Sequence of chain 1.B:
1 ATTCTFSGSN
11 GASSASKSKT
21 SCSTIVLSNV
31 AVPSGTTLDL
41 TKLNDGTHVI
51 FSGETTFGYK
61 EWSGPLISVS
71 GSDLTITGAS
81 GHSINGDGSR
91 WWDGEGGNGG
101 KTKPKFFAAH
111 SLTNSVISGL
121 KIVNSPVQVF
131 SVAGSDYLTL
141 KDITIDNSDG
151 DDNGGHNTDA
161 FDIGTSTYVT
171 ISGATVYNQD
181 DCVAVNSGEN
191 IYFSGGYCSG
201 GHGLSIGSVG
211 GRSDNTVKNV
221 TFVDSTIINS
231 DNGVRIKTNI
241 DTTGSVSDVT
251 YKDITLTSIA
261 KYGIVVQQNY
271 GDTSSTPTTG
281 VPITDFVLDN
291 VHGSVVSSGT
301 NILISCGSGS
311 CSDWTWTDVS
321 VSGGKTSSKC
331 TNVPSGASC

Binding-site contacts:
Ligand atom O3 contacts residue MAN1 of chain 1.T at 3.7 Å.
Ligand atom C2 contacts residue SER13 of chain 1.B at 2.4 Å.
Ligand atom C6 contacts residue LYS17 of chain 1.B at 4.2 Å.
Ligand atom C6 contacts residue ASN10 of chain 1.B at 4.5 Å.
Ligand atom O5 contacts residue SER13 of chain 1.B at 2.3 Å (h-bond).
Ligand atom C4 contacts residue SER13 of chain 1.B at 3.6 Å.
Ligand atom C5 contacts residue SER13 of chain 1.B at 3.0 Å.
Ligand atom C2 contacts residue MAN1 of chain 1.T at 3.8 Å.
Ligand atom C1 contacts residue SER13 of chain 1.B at 1.4 Å.
Ligand atom O6 contacts residue ASN10 of chain 1.B at 4.0 Å.
Ligand atom O2 contacts residue MAN1 of chain 1.T at 4.4 Å.
Ligand atom C6 contacts residue SER13 of chain 1.B at 4.3 Å.
Ligand atom O3 contacts residue SER13 of chain 1.B at 4.3 Å.
Ligand atom C4 contacts residue LYS17 of chain 1.B at 3.7 Å.
Ligand atom O4 contacts residue LYS17 of chain 1.B at 2.7 Å (salt-bridge).
Ligand atom C3 contacts residue LYS17 of chain 1.B at 4.3 Å.
Ligand atom C3 contacts residue SER13 of chain 1.B at 3.0 Å.
Ligand atom C5 contacts residue LYS17 of chain 1.B at 3.8 Å.
Ligand atom C3 contacts residue MAN1 of chain 1.T at 3.9 Å.
Ligand atom O5 contacts residue ASN10 of chain 1.B at 4.3 Å.
Ligand atom O2 contacts residue SER13 of chain 1.B at 3.7 Å.

A protein and the small-molecule ligand that binds it are described below.
Small molecule (SMILES): OC[C@H]1O[C@H](O)[C@@H](O)[C@@H](O)[C@@H]1O